Binding-site contacts:
Ligand atom C8 contacts residue ASN315 of chain 35.K at 3.5 Å.
Ligand atom N2 contacts residue ASN315 of chain 35.K at 2.8 Å (h-bond).
Ligand atom C8 contacts residue ILE281 of chain 35.K at 4.5 Å (hydrophobic).
Ligand atom O5 contacts residue VAL314 of chain 35.K at 3.8 Å.
Ligand atom C1 contacts residue ASN315 of chain 35.K at 1.4 Å.
Ligand atom C5 contacts residue ASN315 of chain 35.K at 3.7 Å.
Ligand atom C6 contacts residue ASN315 of chain 35.K at 4.5 Å.
Ligand atom O7 contacts residue ASN315 of chain 35.K at 4.2 Å.
Ligand atom O5 contacts residue THR313 of chain 35.K at 4.3 Å.
Ligand atom O5 contacts residue ASN315 of chain 35.K at 2.4 Å (h-bond).
Ligand atom C2 contacts residue ASN315 of chain 35.K at 2.5 Å.
Ligand atom C4 contacts residue ASN315 of chain 35.K at 4.3 Å.
Ligand atom C1 contacts residue VAL314 of chain 35.K at 4.4 Å (hydrophobic).
Ligand atom C6 contacts residue THR313 of chain 35.K at 4.5 Å.
Ligand atom C3 contacts residue ASN315 of chain 35.K at 3.8 Å.
Ligand atom C7 contacts residue ASN315 of chain 35.K at 3.3 Å.

Sequence of chain 35.K:
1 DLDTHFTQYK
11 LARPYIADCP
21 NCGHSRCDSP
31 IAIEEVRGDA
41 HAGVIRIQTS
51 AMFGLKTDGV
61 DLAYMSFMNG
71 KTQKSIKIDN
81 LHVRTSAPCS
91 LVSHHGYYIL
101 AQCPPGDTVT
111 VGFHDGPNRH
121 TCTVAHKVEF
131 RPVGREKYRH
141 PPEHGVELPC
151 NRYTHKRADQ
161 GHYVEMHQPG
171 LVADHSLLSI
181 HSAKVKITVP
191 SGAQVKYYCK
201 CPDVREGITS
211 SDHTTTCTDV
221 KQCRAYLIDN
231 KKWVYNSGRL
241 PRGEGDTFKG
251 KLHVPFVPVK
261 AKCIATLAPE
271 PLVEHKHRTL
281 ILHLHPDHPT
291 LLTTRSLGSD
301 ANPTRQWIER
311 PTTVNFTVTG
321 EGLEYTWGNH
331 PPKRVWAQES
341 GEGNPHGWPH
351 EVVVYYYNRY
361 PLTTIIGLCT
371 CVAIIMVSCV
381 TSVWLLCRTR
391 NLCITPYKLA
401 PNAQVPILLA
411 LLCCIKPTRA

The small molecule below binds the protein below.
Small molecule (SMILES): CC(=O)N[C@@H]1[C@@H](O)[C@H](O)[C@@H](CO)O[C@H]1O